Sequence of chain 1.A:
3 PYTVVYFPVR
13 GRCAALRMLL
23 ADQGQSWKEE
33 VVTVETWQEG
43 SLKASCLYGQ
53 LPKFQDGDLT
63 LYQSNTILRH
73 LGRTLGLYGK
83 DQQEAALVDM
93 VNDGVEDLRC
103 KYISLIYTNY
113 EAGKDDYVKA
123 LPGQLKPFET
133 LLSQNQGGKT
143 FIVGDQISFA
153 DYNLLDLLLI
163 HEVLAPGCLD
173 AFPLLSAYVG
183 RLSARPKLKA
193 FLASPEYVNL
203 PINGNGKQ

Binding-site contacts:
Ligand atom OXT contacts residue ILE105 of chain 1.A at 3.4 Å.
Ligand atom CL2 contacts residue PHE9 of chain 1.A at 3.6 Å.
Ligand atom CL1 contacts residue TYR109 of chain 1.A at 3.8 Å.
Ligand atom C6 contacts residue TYR109 of chain 1.A at 3.9 Å (hydrophobic).
Ligand atom O2 contacts residue TYR109 of chain 1.A at 4.1 Å.
Ligand atom C12 contacts residue TYR109 of chain 1.A at 4.3 Å (hydrophobic).
Ligand atom C3 contacts residue TYR109 of chain 1.A at 3.5 Å (hydrophobic).
Ligand atom C7 contacts residue TYR109 of chain 1.A at 4.3 Å (hydrophobic).
Ligand atom CL1 contacts residue VAL11 of chain 1.A at 4.0 Å.
Ligand atom C11 contacts residue PHE9 of chain 1.A at 4.2 Å (hydrophobic).
Ligand atom CL2 contacts residue VAL11 of chain 1.A at 3.7 Å.
Ligand atom C1 contacts residue TYR109 of chain 1.A at 3.7 Å (hydrophobic).
Ligand atom CL2 contacts residue GLY206 of chain 1.A at 3.6 Å.
Ligand atom C5 contacts residue TYR109 of chain 1.A at 3.6 Å (hydrophobic).
Ligand atom C2 contacts residue PHE9 of chain 1.A at 4.5 Å (hydrophobic).
Ligand atom O contacts residue ARG14 of chain 1.A at 3.5 Å (salt-bridge).
Ligand atom C13 contacts residue ARG14 of chain 1.A at 3.7 Å.
Ligand atom OXT contacts residue ARG14 of chain 1.A at 3.1 Å (salt-bridge).
Ligand atom C13 contacts residue ILE105 of chain 1.A at 3.7 Å (hydrophobic).
Ligand atom O1 contacts residue TYR109 of chain 1.A at 3.9 Å.
Ligand atom CL1 contacts residue PHE9 of chain 1.A at 4.2 Å.
Ligand atom C2 contacts residue TYR109 of chain 1.A at 3.3 Å (hydrophobic).
Ligand atom C11 contacts residue VAL36 of chain 1.A at 4.1 Å (hydrophobic).
Ligand atom C12 contacts residue ILE105 of chain 1.A at 3.8 Å (hydrophobic).
Ligand atom C10 contacts residue TRP39 of chain 1.A at 3.8 Å (hydrophobic).
Ligand atom C4 contacts residue TYR109 of chain 1.A at 3.7 Å (hydrophobic).
Ligand atom C3 contacts residue GLY206 of chain 1.A at 4.3 Å.
Ligand atom C10 contacts residue PHE9 of chain 1.A at 4.3 Å (hydrophobic).
Ligand atom CL2 contacts residue TYR109 of chain 1.A at 4.1 Å.
Ligand atom O contacts residue ILE105 of chain 1.A at 3.9 Å.
Ligand atom CL1 contacts residue TYR8 of chain 1.A at 2.9 Å.
Ligand atom O1 contacts residue GLY206 of chain 1.A at 3.8 Å.
Ligand atom C3 contacts residue PHE9 of chain 1.A at 4.2 Å (hydrophobic).

This small molecule binds to this protein.
Small molecule (SMILES): C=C(CC)C(=O)c1ccc(OCC(=O)O)c(Cl)c1Cl